A small-molecule ligand and the protein it binds are described below.
Small molecule (SMILES): C[C@H](O)[C@H](N)[C@@H]1O[C@](O)(C(=O)O)C[C@H](O)[C@@H]1N

Binding-site contacts:
Ligand atom O4 contacts residue ASN444 of chain 1.P at 4.4 Å.
Ligand atom O6 contacts residue THR469 of chain 1.P at 2.6 Å (h-bond).
Ligand atom C4 contacts residue ASN444 of chain 1.P at 3.9 Å.
Ligand atom O4 contacts residue LYS467 of chain 1.P at 3.1 Å (salt-bridge).
Ligand atom C5 contacts residue THR469 of chain 1.P at 3.8 Å.
Ligand atom C3 contacts residue LYS467 of chain 1.P at 4.4 Å.
Ligand atom C3 contacts residue THR469 of chain 1.P at 1.8 Å.
Ligand atom O6 contacts residue ALA470 of chain 1.P at 3.7 Å.
Ligand atom O1A contacts residue THR469 of chain 1.P at 3.4 Å.
Ligand atom C3 contacts residue ALA470 of chain 1.P at 4.3 Å (hydrophobic).
Ligand atom C1 contacts residue THR469 of chain 1.P at 2.6 Å.
Ligand atom C5 contacts residue ASN444 of chain 1.P at 4.4 Å.
Ligand atom O8 contacts residue THR469 of chain 1.P at 4.2 Å.
Ligand atom O1B contacts residue THR469 of chain 1.P at 3.2 Å (h-bond).
Ligand atom C4 contacts residue THR469 of chain 1.P at 2.9 Å.
Ligand atom C6 contacts residue THR469 of chain 1.P at 3.7 Å.
Ligand atom C2 contacts residue THR469 of chain 1.P at 1.4 Å.
Ligand atom C2 contacts residue ALA470 of chain 1.P at 3.8 Å (hydrophobic).
Ligand atom C4 contacts residue LYS467 of chain 1.P at 4.2 Å.
Ligand atom O4 contacts residue THR469 of chain 1.P at 4.0 Å.
Ligand atom N5 contacts residue THR469 of chain 1.P at 4.4 Å.

Sequence of chain 1.P:
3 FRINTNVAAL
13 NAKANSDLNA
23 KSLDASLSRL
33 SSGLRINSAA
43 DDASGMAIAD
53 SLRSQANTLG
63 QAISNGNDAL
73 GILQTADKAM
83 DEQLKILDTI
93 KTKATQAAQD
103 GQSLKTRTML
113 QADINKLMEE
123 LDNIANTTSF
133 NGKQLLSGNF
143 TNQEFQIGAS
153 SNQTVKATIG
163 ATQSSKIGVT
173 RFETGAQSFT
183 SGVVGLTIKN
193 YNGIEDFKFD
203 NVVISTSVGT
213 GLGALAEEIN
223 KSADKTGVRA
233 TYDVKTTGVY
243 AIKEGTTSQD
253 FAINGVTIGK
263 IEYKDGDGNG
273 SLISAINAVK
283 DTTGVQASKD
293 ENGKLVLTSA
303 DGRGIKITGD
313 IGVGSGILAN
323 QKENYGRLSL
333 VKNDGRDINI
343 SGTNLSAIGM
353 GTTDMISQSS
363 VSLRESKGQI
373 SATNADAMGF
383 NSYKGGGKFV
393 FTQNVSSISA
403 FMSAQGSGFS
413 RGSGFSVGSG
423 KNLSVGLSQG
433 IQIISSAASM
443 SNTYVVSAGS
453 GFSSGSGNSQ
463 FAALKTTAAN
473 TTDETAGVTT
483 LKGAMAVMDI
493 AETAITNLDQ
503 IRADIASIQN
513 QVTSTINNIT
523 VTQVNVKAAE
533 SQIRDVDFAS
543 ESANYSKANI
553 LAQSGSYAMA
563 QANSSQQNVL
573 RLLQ